Binding-site contacts:
Ligand atom C8 contacts residue GLN1 of chain 1.A at 4.2 Å.
Ligand atom O5 contacts residue ASN2 of chain 1.A at 2.4 Å (h-bond).
Ligand atom N2 contacts residue ASN2 of chain 1.A at 2.9 Å (h-bond).
Ligand atom O7 contacts residue ASN2 of chain 1.A at 4.0 Å.
Ligand atom C5 contacts residue ASN2 of chain 1.A at 3.7 Å.
Ligand atom C1 contacts residue ASN2 of chain 1.A at 1.4 Å.
Ligand atom C7 contacts residue ASN2 of chain 1.A at 3.7 Å.
Ligand atom C4 contacts residue ASN2 of chain 1.A at 4.2 Å.
Ligand atom C3 contacts residue ASN2 of chain 1.A at 3.8 Å.
Ligand atom C2 contacts residue ASN2 of chain 1.A at 2.5 Å.

Sequence of chain 1.A:
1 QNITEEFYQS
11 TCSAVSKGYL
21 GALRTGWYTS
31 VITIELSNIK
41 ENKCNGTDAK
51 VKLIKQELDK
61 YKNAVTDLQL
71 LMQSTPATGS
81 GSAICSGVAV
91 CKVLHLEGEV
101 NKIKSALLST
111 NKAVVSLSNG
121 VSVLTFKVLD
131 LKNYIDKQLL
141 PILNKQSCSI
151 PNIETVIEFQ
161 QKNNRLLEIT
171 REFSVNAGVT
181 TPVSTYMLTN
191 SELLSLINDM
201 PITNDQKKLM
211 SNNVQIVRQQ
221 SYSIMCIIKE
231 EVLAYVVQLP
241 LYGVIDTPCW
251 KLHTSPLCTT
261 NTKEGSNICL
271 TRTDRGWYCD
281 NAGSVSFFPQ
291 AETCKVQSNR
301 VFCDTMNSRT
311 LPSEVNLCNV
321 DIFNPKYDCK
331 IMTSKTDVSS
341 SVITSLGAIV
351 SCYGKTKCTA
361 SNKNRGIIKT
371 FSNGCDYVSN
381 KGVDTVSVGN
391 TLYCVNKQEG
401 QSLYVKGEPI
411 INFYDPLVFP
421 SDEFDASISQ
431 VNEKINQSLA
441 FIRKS

This protein binds this small molecule.
Small molecule (SMILES): CC(=O)N[C@@H]1[C@@H](O)[C@H](O)[C@@H](CO)O[C@H]1O